Sequence of chain 1.A:
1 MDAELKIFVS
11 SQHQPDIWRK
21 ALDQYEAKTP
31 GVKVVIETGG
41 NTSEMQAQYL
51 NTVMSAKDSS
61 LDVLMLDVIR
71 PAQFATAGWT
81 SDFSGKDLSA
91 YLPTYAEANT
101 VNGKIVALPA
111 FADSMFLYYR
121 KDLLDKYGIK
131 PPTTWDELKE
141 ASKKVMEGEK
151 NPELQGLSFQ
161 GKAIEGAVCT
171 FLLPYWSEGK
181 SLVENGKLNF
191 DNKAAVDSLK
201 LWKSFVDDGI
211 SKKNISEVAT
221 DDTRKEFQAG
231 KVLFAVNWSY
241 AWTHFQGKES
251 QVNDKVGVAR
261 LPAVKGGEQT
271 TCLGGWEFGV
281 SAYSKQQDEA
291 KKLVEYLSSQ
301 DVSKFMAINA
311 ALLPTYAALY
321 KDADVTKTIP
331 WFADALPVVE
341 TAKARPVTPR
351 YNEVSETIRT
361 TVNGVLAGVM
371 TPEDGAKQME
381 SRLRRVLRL

Binding-site contacts:
Ligand atom O1 contacts residue THR220 of chain 1.A at 2.7 Å (h-bond).
Ligand atom C8 contacts residue ASP67 of chain 1.A at 3.3 Å.
Ligand atom C9 contacts residue ASP67 of chain 1.A at 3.5 Å.
Ligand atom O3 contacts residue GLU165 of chain 1.A at 3.8 Å.
Ligand atom C7 contacts residue TRP276 of chain 1.A at 3.8 Å (hydrophobic).
Ligand atom C9 contacts residue TRP238 of chain 1.A at 3.8 Å (hydrophobic).
Ligand atom C7 contacts residue TRP238 of chain 1.A at 3.6 Å (hydrophobic).
Ligand atom C9 contacts residue ARG345 of chain 1.A at 3.8 Å.
Ligand atom O10 contacts residue ARG345 of chain 1.A at 2.9 Å (salt-bridge).
Ligand atom O5 contacts residue TRP276 of chain 1.A at 3.0 Å (h-bond).
Ligand atom O9 contacts residue ASP67 of chain 1.A at 2.7 Å (salt-bridge).
Ligand atom C8 contacts residue TRP276 of chain 1.A at 3.7 Å (hydrophobic).
Ligand atom C4 contacts residue HIS13 of chain 1.A at 3.8 Å.
Ligand atom O7 contacts residue TYR240 of chain 1.A at 3.5 Å.
Ligand atom O3 contacts residue THR220 of chain 1.A at 3.5 Å (h-bond).
Ligand atom O7 contacts residue PHE111 of chain 1.A at 3.8 Å.
Ligand atom O10 contacts residue GLU165 of chain 1.A at 3.5 Å.
Ligand atom O1 contacts residue GLN12 of chain 1.A at 3.3 Å (h-bond).
Ligand atom O6 contacts residue GLN12 of chain 1.A at 3.0 Å (h-bond).
Ligand atom C6 contacts residue PHE111 of chain 1.A at 3.8 Å (hydrophobic).
Ligand atom O8 contacts residue ASP113 of chain 1.A at 2.7 Å (salt-bridge).
Ligand atom O9 contacts residue ARG345 of chain 1.A at 3.0 Å (salt-bridge).
Ligand atom C7 contacts residue ASP113 of chain 1.A at 3.5 Å.
Ligand atom O10 contacts residue ASP67 of chain 1.A at 2.6 Å (salt-bridge).
Ligand atom C3 contacts residue TRP238 of chain 1.A at 3.6 Å (hydrophobic).
Ligand atom C1 contacts residue GLY166 of chain 1.A at 3.8 Å.
Ligand atom O6 contacts residue TYR240 of chain 1.A at 3.3 Å.
Ligand atom O9 contacts residue GLY275 of chain 1.A at 3.4 Å (h-bond).
Ligand atom C4 contacts residue GLN12 of chain 1.A at 3.5 Å.
Ligand atom O2 contacts residue THR42 of chain 1.A at 3.5 Å.
Ligand atom O3 contacts residue ILE164 of chain 1.A at 3.5 Å.
Ligand atom O3 contacts residue THR42 of chain 1.A at 3.8 Å.
Ligand atom O8 contacts residue GLY275 of chain 1.A at 3.1 Å (h-bond).
Ligand atom O3 contacts residue GLY166 of chain 1.A at 3.0 Å (h-bond).
Ligand atom O2 contacts residue SER43 of chain 1.A at 2.8 Å (h-bond).
Ligand atom O9 contacts residue GLY274 of chain 1.A at 3.2 Å.
Ligand atom C3 contacts residue ASP113 of chain 1.A at 3.6 Å.
Ligand atom O8 contacts residue TRP276 of chain 1.A at 3.1 Å (h-bond).
Ligand atom O4 contacts residue TRP238 of chain 1.A at 3.1 Å (h-bond).
Ligand atom S1 contacts residue THR220 of chain 1.A at 3.6 Å (h-bond).

This small molecule binds to this protein.
Small molecule (SMILES): O=S(=O)(O)C[C@H]1O[C@H](OC[C@H](O)CO)[C@H](O)[C@@H](O)[C@@H]1O